The small molecule below binds the protein below.
Small molecule (SMILES): C[C@@H]1O[C@H](O)[C@H](O)[C@H](O)[C@H]1O

Sequence of chain 1.A:
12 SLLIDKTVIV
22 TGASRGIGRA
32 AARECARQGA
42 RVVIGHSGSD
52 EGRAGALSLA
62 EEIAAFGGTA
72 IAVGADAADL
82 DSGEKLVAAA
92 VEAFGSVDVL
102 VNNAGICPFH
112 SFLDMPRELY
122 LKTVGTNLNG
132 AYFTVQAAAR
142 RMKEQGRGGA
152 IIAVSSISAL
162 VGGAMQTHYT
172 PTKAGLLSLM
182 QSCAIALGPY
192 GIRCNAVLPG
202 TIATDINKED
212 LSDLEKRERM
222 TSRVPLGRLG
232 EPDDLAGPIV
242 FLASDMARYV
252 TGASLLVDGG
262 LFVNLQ

Sequence of chain 1.B:
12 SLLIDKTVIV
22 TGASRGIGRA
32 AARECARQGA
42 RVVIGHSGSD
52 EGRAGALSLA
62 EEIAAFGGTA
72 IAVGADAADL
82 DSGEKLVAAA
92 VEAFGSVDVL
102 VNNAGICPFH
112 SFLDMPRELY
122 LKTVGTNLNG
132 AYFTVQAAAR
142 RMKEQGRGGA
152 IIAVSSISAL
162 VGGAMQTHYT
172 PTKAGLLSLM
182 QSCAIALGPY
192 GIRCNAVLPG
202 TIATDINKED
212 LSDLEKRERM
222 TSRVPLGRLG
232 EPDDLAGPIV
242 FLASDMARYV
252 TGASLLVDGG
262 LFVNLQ

Binding-site contacts:
Ligand atom C6 contacts residue ASP234 of chain 1.A at 3.5 Å.
Ligand atom O5 contacts residue ALA237 of chain 1.A at 4.0 Å.
Ligand atom O3 contacts residue ASP234 of chain 1.A at 4.4 Å.
Ligand atom C5 contacts residue ASP234 of chain 1.A at 4.3 Å.
Ligand atom C4 contacts residue ASP234 of chain 1.A at 4.0 Å.
Ligand atom C5 contacts residue GLU35 of chain 1.A at 4.0 Å.
Ligand atom O3 contacts residue ASP246 of chain 1.B at 2.8 Å (salt-bridge).
Ligand atom C6 contacts residue ALA237 of chain 1.A at 3.7 Å (hydrophobic).
Ligand atom C6 contacts residue GLU35 of chain 1.A at 3.7 Å.
Ligand atom O3 contacts residue MET247 of chain 1.B at 3.7 Å.
Ligand atom C2 contacts residue MET247 of chain 1.B at 4.4 Å (hydrophobic).
Ligand atom O5 contacts residue GLY238 of chain 1.A at 3.8 Å.
Ligand atom C3 contacts residue ARG249 of chain 1.B at 4.0 Å.
Ligand atom C1 contacts residue GLU35 of chain 1.A at 3.8 Å.
Ligand atom C1 contacts residue GLY238 of chain 1.A at 4.3 Å.
Ligand atom O1 contacts residue MET247 of chain 1.B at 3.4 Å.
Ligand atom C4 contacts residue ARG249 of chain 1.B at 3.5 Å.
Ligand atom O4 contacts residue ASP246 of chain 1.B at 4.5 Å.
Ligand atom O4 contacts residue ARG249 of chain 1.B at 3.1 Å.
Ligand atom O3 contacts residue ARG249 of chain 1.B at 3.6 Å.
Ligand atom O4 contacts residue ASP234 of chain 1.A at 4.4 Å.
Ligand atom O1 contacts residue GLY238 of chain 1.A at 3.2 Å.
Ligand atom C3 contacts residue ASP246 of chain 1.B at 3.4 Å.
Ligand atom O2 contacts residue MET247 of chain 1.B at 3.3 Å (h-bond).
Ligand atom O5 contacts residue GLU35 of chain 1.A at 3.8 Å.
Ligand atom O5 contacts residue ASP234 of chain 1.A at 4.4 Å.
Ligand atom O2 contacts residue ASP246 of chain 1.B at 3.4 Å.
Ligand atom C2 contacts residue ASP246 of chain 1.B at 3.7 Å.
Ligand atom O1 contacts residue GLU35 of chain 1.A at 4.3 Å.